Sequence of chain 17.U:
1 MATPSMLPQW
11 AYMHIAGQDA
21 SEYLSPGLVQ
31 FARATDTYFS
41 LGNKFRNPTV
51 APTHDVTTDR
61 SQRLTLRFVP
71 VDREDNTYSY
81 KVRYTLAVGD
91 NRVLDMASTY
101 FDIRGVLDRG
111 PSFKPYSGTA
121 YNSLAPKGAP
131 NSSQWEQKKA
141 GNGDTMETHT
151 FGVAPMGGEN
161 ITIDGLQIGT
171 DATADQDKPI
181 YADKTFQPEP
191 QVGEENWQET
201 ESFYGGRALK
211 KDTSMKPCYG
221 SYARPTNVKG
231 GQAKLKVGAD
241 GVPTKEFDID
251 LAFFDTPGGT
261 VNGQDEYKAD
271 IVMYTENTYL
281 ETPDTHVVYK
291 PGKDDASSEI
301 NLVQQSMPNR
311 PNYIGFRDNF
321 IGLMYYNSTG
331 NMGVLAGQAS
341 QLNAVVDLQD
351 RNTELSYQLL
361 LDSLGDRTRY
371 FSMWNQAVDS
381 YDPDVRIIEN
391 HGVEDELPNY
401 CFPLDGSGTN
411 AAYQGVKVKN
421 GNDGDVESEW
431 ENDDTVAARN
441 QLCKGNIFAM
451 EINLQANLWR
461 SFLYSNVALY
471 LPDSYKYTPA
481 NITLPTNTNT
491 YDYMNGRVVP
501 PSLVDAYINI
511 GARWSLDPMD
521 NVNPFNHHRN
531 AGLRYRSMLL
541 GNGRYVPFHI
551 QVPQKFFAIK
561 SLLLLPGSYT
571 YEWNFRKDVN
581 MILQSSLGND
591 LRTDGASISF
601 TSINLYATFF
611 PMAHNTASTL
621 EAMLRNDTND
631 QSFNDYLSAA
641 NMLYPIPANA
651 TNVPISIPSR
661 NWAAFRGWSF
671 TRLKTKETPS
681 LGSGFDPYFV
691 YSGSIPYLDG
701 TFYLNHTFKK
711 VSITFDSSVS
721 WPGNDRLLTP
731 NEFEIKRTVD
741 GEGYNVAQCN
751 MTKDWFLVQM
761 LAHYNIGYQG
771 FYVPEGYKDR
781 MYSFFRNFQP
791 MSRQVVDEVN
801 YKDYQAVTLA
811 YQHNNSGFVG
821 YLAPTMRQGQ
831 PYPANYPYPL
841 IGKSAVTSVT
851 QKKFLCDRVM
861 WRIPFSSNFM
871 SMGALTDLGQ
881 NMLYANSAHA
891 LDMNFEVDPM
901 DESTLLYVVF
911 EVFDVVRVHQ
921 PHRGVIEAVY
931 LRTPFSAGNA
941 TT

Binding-site contacts:
Ligand atom CD1 contacts residue ASN634 of chain 17.T at 3.6 Å.
Ligand atom CG2 contacts residue LEU637 of chain 17.T at 3.8 Å (hydrophobic).
Ligand atom N contacts residue SER871 of chain 17.T at 3.5 Å (h-bond).
Ligand atom C contacts residue GLU911 of chain 17.T at 3.3 Å.
Ligand atom CA contacts residue PHE45 of chain 17.U at 3.6 Å (hydrophobic).
Ligand atom OD1 contacts residue ALA762 of chain 17.T at 3.5 Å.
Ligand atom CZ contacts residue ASN634 of chain 17.T at 3.8 Å.
Ligand atom OD2 contacts residue SER871 of chain 17.T at 3.2 Å (h-bond).
Ligand atom CB contacts residue GLY42 of chain 17.U at 3.5 Å.
Ligand atom CB contacts residue PHE45 of chain 17.U at 3.3 Å (hydrophobic).
Ligand atom CA contacts residue TYR636 of chain 17.T at 3.7 Å (hydrophobic).
Ligand atom N contacts residue ASN47 of chain 17.U at 3.8 Å.
Ligand atom CA contacts residue GLY42 of chain 17.U at 3.6 Å.
Ligand atom OD2 contacts residue PRO864 of chain 17.T at 3.7 Å.
Ligand atom O contacts residue ARG46 of chain 17.U at 3.5 Å (salt-bridge).
Ligand atom CD1 contacts residue ARG33 of chain 17.U at 3.8 Å.
Ligand atom OD1 contacts residue ALA874 of chain 17.T at 3.8 Å.
Ligand atom O contacts residue ASN47 of chain 17.U at 3.3 Å (h-bond).
Ligand atom CD1 contacts residue SER21 of chain 17.U at 3.6 Å.
Ligand atom N contacts residue TYR636 of chain 17.T at 3.8 Å.
Ligand atom CD1 contacts residue ALA20 of chain 17.U at 3.7 Å (hydrophobic).
Ligand atom CA contacts residue ASN47 of chain 17.U at 3.8 Å.
Ligand atom CB contacts residue GLY42 of chain 17.U at 3.7 Å.
Ligand atom C contacts residue GLY42 of chain 17.U at 3.5 Å.
Ligand atom CD1 contacts residue LEU637 of chain 17.T at 3.7 Å (hydrophobic).
Ligand atom O contacts residue GLY42 of chain 17.U at 2.9 Å (h-bond).
Ligand atom ND2 contacts residue ARG666 of chain 17.T at 3.4 Å (salt-bridge).
Ligand atom O contacts residue GLU911 of chain 17.T at 3.1 Å (salt-bridge).
Ligand atom O contacts residue ARG666 of chain 17.T at 3.1 Å (salt-bridge).
Ligand atom N contacts residue GLY42 of chain 17.U at 3.2 Å (h-bond).
Ligand atom CA contacts residue GLU911 of chain 17.T at 3.8 Å.
Ligand atom N contacts residue ARG46 of chain 17.U at 3.5 Å (salt-bridge).
Ligand atom CZ contacts residue PHE633 of chain 17.T at 3.7 Å (hydrophobic).
Ligand atom CG1 contacts residue GLU911 of chain 17.T at 3.7 Å.
Ligand atom O contacts residue TYR636 of chain 17.T at 3.5 Å (h-bond).
Ligand atom OD1 contacts residue ARG862 of chain 17.T at 3.1 Å.
Ligand atom N contacts residue PHE45 of chain 17.U at 3.4 Å (h-bond).
Ligand atom CE1 contacts residue ASN634 of chain 17.T at 3.4 Å.
Ligand atom CG2 contacts residue TYR636 of chain 17.T at 3.4 Å (hydrophobic).
Ligand atom O contacts residue TYR636 of chain 17.T at 3.1 Å (h-bond).

A protein and the small-molecule ligand that binds it are described below.
Small molecule (SMILES): CC[C@H](C)[C@H](NC(=O)[C@@H](N)CC(=O)O)C(=O)N[C@@H](CC(N)=O)C(=O)N[C@@H](Cc1ccccc1)C(=O)N[C@@H](CO)C(=O)N[C@@H](CO)C(=O)N[C@H](C=O)CC(C)C

Sequence of chain 17.T:
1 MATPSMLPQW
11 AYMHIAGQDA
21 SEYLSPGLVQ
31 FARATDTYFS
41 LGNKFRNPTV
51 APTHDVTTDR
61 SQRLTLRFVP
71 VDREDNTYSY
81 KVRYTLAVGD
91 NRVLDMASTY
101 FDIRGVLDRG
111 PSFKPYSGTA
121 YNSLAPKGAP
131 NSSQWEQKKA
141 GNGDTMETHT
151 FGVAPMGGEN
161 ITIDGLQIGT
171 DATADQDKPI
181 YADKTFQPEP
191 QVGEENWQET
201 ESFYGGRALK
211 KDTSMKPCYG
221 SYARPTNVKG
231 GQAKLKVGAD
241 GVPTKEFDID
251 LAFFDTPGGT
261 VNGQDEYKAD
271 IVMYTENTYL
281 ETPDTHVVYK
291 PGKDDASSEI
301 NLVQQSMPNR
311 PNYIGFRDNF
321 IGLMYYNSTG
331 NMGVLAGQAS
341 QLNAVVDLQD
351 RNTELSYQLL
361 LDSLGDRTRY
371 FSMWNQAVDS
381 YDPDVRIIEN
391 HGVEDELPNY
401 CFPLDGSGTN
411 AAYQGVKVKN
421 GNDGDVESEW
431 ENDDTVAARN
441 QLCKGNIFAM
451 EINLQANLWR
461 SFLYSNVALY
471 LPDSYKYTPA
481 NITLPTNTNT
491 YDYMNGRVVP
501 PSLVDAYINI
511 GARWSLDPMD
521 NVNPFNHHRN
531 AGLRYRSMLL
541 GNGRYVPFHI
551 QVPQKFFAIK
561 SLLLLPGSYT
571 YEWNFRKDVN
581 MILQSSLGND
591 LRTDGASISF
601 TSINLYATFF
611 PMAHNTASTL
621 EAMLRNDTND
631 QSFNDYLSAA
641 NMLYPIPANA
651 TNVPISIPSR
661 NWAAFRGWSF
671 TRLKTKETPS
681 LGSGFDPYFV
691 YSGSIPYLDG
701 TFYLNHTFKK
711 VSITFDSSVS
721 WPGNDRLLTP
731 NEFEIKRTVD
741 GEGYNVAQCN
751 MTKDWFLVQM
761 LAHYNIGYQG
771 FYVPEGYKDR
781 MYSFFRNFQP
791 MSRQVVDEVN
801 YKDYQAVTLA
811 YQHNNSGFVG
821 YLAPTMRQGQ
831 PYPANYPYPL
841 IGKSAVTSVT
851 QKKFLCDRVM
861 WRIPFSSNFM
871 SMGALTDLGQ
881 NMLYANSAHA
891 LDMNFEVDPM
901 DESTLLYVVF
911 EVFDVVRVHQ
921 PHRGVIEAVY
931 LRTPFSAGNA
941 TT